Sequence of chain 1.A:
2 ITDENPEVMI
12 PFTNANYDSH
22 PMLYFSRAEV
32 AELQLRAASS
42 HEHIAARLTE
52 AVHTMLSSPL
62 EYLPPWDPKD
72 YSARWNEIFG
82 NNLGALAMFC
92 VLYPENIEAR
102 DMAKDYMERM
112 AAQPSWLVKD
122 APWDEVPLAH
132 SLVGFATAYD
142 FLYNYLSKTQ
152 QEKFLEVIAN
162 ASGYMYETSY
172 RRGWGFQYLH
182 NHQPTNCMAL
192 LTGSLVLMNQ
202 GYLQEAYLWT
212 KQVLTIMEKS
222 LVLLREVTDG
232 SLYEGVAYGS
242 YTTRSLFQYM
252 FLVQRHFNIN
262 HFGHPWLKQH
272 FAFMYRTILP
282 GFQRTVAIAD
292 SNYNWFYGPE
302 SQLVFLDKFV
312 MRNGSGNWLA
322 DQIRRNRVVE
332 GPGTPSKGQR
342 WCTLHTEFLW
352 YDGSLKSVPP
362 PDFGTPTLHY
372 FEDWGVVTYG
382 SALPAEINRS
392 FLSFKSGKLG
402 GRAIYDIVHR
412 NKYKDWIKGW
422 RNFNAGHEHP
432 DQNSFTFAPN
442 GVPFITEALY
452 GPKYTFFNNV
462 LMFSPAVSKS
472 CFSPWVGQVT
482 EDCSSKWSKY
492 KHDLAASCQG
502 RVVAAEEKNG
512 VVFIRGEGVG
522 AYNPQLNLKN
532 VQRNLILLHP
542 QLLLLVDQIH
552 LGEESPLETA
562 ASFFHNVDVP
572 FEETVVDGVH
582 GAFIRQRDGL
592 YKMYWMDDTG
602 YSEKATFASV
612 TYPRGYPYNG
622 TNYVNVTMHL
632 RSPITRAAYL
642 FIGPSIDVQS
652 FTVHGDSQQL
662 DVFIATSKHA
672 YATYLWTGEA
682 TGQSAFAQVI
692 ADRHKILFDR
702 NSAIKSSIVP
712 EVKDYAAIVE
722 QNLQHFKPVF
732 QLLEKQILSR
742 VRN

The small molecule below binds the protein below.
Small molecule (SMILES): CC(=O)N[C@@H]1[C@@H](O)[C@H](O)[C@@H](CO)O[C@H]1O

Binding-site contacts:
Ligand atom C1 contacts residue ASN161 of chain 1.A at 1.4 Å.
Ligand atom C7 contacts residue ASN161 of chain 1.A at 3.3 Å.
Ligand atom O7 contacts residue VAL158 of chain 1.A at 4.5 Å.
Ligand atom C2 contacts residue ASN161 of chain 1.A at 2.5 Å.
Ligand atom C4 contacts residue ASN161 of chain 1.A at 4.2 Å.
Ligand atom O5 contacts residue ASN161 of chain 1.A at 2.3 Å (h-bond).
Ligand atom O7 contacts residue ASN161 of chain 1.A at 3.2 Å (h-bond).
Ligand atom C8 contacts residue LYS154 of chain 1.A at 4.5 Å.
Ligand atom N2 contacts residue GLU157 of chain 1.A at 4.2 Å.
Ligand atom N2 contacts residue ASN161 of chain 1.A at 2.9 Å (h-bond).
Ligand atom C8 contacts residue GLU157 of chain 1.A at 4.0 Å.
Ligand atom C8 contacts residue VAL158 of chain 1.A at 3.7 Å (hydrophobic).
Ligand atom C5 contacts residue ASN161 of chain 1.A at 3.6 Å.
Ligand atom C3 contacts residue ASN161 of chain 1.A at 3.8 Å.